A protein and the small-molecule ligand that binds it are described below.
Small molecule (SMILES): CC(=O)N[C@@H]1[C@@H](O)[C@H](O)[C@@H](CO)O[C@H]1O

Binding-site contacts:
Ligand atom C8 contacts residue ASN154 of chain 14.C at 4.3 Å.
Ligand atom C3 contacts residue ASN154 of chain 14.C at 3.8 Å.
Ligand atom C5 contacts residue ASN154 of chain 14.C at 3.7 Å.
Ligand atom O5 contacts residue ASN154 of chain 14.C at 2.4 Å (h-bond).
Ligand atom O5 contacts residue SER157 of chain 14.C at 3.8 Å.
Ligand atom C1 contacts residue ASN154 of chain 14.C at 1.4 Å.
Ligand atom C7 contacts residue ASN154 of chain 14.C at 4.0 Å.
Ligand atom C4 contacts residue ASN154 of chain 14.C at 4.2 Å.
Ligand atom C2 contacts residue ASN154 of chain 14.C at 2.4 Å.
Ligand atom N2 contacts residue ASN154 of chain 14.C at 2.9 Å (h-bond).
Ligand atom C1 contacts residue SER157 of chain 14.C at 3.9 Å.

Sequence of chain 14.C:
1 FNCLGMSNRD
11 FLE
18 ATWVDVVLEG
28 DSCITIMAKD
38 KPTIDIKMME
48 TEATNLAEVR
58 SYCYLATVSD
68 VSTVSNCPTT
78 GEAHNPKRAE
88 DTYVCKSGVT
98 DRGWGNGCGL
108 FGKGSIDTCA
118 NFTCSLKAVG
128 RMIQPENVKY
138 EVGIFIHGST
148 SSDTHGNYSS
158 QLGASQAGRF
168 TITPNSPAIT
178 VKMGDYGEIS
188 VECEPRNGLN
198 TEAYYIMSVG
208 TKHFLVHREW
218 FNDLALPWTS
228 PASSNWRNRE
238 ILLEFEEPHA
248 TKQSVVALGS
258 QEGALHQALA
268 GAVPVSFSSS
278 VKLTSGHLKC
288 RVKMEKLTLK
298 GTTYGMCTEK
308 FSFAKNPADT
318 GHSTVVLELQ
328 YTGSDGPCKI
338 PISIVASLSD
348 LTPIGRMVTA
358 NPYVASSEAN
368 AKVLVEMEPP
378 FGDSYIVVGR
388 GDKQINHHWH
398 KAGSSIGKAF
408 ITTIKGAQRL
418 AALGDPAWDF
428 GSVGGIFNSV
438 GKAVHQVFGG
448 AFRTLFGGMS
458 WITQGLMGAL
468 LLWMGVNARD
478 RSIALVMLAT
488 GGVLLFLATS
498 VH